Sequence of chain 1.B:
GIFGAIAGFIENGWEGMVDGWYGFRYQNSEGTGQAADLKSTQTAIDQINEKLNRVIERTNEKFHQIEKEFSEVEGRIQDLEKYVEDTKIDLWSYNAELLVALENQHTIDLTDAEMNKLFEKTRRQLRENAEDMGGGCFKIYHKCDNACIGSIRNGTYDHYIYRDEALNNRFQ

Sequence of chain 1.A:
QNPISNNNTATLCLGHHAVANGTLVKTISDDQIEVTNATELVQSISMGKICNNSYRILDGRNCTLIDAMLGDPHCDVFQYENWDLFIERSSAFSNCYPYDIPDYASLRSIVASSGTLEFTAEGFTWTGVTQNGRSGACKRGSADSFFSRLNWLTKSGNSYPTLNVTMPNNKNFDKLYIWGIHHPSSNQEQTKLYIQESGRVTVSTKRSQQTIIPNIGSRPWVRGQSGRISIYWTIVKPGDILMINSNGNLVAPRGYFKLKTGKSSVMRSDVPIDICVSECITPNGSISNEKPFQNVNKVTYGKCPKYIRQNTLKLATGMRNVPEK

Binding-site contacts:
Ligand atom C2 contacts residue ASN8 of chain 1.A at 2.4 Å.
Ligand atom C6 contacts residue LYS143 of chain 1.B at 4.0 Å.
Ligand atom N2 contacts residue ASN8 of chain 1.A at 2.9 Å (h-bond).
Ligand atom C1 contacts residue ASN8 of chain 1.A at 1.4 Å.
Ligand atom C6 contacts residue SER29 of chain 1.B at 3.5 Å.
Ligand atom C5 contacts residue ASN8 of chain 1.A at 3.6 Å.
Ligand atom C6 contacts residue ASN8 of chain 1.A at 4.4 Å.
Ligand atom O7 contacts residue ASN8 of chain 1.A at 3.8 Å.
Ligand atom C3 contacts residue ASN8 of chain 1.A at 3.8 Å.
Ligand atom C7 contacts residue ASN8 of chain 1.A at 3.5 Å.
Ligand atom C6 contacts residue SER29 of chain 1.B at 4.1 Å.
Ligand atom C4 contacts residue ASN8 of chain 1.A at 4.2 Å.
Ligand atom O5 contacts residue SER29 of chain 1.B at 4.1 Å.
Ligand atom O5 contacts residue ASN8 of chain 1.A at 2.4 Å (h-bond).
Ligand atom C5 contacts residue SER29 of chain 1.B at 4.4 Å.
Ligand atom O5 contacts residue SER29 of chain 1.B at 4.0 Å.

A protein and the small-molecule ligand that binds it are described below.
Small molecule (SMILES): CC(=O)N[C@H]1[C@H](O[C@H]2[C@H](O)[C@@H](NC(C)=O)CO[C@@H]2CO[C@H]2O[C@@H](C)[C@@H](O)[C@@H](O)[C@@H]2O)O[C@H](CO)[C@@H](O[C@@H]2O[C@H](CO)[C@@H](O)[C@H](O)[C@@H]2O)[C@@H]1O